Binding-site contacts:
Ligand atom C8 contacts residue ASN93 of chain 1.F at 3.9 Å.
Ligand atom C7 contacts residue ASN93 of chain 1.F at 3.1 Å.
Ligand atom O7 contacts residue PRO91 of chain 1.F at 4.4 Å.
Ligand atom C2 contacts residue ASN93 of chain 1.F at 2.5 Å.
Ligand atom O7 contacts residue ASN93 of chain 1.F at 3.2 Å (h-bond).
Ligand atom O5 contacts residue SER95 of chain 1.F at 4.2 Å.
Ligand atom C3 contacts residue ASN93 of chain 1.F at 3.9 Å.
Ligand atom O5 contacts residue ASN93 of chain 1.F at 2.5 Å (h-bond).
Ligand atom C8 contacts residue TRP92 of chain 1.F at 3.5 Å (hydrophobic).
Ligand atom C1 contacts residue SER95 of chain 1.F at 4.1 Å.
Ligand atom C8 contacts residue PRO91 of chain 1.F at 3.9 Å (hydrophobic).
Ligand atom C1 contacts residue ASN93 of chain 1.F at 1.5 Å.
Ligand atom C4 contacts residue ASN93 of chain 1.F at 4.3 Å.
Ligand atom N2 contacts residue ASN93 of chain 1.F at 2.8 Å (h-bond).
Ligand atom C5 contacts residue ASN93 of chain 1.F at 3.8 Å.

Sequence of chain 1.F:
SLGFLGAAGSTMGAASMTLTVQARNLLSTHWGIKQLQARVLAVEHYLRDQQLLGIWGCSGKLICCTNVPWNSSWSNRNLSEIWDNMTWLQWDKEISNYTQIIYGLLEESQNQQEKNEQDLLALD

This small molecule binds to this protein.
Small molecule (SMILES): CC(=O)N[C@@H]1[C@@H](O)[C@H](O)[C@@H](CO)O[C@H]1O